Binding-site contacts:
Ligand atom O contacts residue LEU18 of chain 2.C at 4.5 Å.
Ligand atom OXT contacts residue ILE19 of chain 2.C at 4.2 Å.
Ligand atom OXT contacts residue LEU37 of chain 2.C at 4.0 Å.
Ligand atom O contacts residue GLY1 of chain 2.BA at 4.0 Å.
Ligand atom OXT contacts residue GLY1 of chain 2.Z at 3.5 Å (h-bond).
Ligand atom O contacts residue LEU37 of chain 2.C at 4.5 Å.
Ligand atom C contacts residue ILE19 of chain 2.C at 4.5 Å (hydrophobic).
Ligand atom C contacts residue GLY1 of chain 2.Z at 4.4 Å.

Sequence of chain 2.C:
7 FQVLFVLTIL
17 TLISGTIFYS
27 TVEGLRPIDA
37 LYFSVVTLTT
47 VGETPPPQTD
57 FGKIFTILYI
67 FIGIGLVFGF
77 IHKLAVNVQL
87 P

This protein binds this small molecule.
Small molecule (SMILES): NCC(=O)O